Sequence of chain 1.B:
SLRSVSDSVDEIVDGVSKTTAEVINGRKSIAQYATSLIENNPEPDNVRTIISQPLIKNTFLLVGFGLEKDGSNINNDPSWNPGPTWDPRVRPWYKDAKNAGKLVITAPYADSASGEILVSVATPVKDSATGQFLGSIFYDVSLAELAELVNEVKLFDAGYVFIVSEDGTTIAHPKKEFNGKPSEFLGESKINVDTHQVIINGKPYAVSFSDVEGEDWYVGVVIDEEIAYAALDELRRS

Binding-site contacts:
Ligand atom C contacts residue ASP112 of chain 1.B at 4.0 Å.
Ligand atom CB contacts residue ASP141 of chain 1.B at 3.8 Å.
Ligand atom C contacts residue TRP94 of chain 1.B at 3.5 Å (hydrophobic).
Ligand atom OXT contacts residue TRP87 of chain 1.B at 3.5 Å.
Ligand atom N contacts residue ASP141 of chain 1.B at 2.8 Å (salt-bridge).
Ligand atom CA contacts residue TRP94 of chain 1.B at 3.6 Å (hydrophobic).
Ligand atom C contacts residue TRP81 of chain 1.B at 4.1 Å (hydrophobic).
Ligand atom CB contacts residue ASP112 of chain 1.B at 3.6 Å.
Ligand atom OXT contacts residue SER113 of chain 1.B at 3.6 Å.
Ligand atom OXT contacts residue TRP94 of chain 1.B at 2.9 Å (h-bond).
Ligand atom CA contacts residue ASP141 of chain 1.B at 3.8 Å.
Ligand atom O contacts residue ALA111 of chain 1.B at 4.2 Å.
Ligand atom OXT contacts residue ARG92 of chain 1.B at 2.9 Å (salt-bridge).
Ligand atom CB contacts residue LEU63 of chain 1.B at 3.7 Å (hydrophobic).
Ligand atom N contacts residue LEU119 of chain 1.B at 4.0 Å.
Ligand atom OXT contacts residue TYR110 of chain 1.B at 4.5 Å.
Ligand atom CB contacts residue PHE139 of chain 1.B at 3.2 Å (hydrophobic).
Ligand atom OXT contacts residue TRP81 of chain 1.B at 4.3 Å.
Ligand atom O contacts residue TRP81 of chain 1.B at 4.3 Å.
Ligand atom CA contacts residue ASP112 of chain 1.B at 3.6 Å.
Ligand atom N contacts residue ASP112 of chain 1.B at 2.8 Å (salt-bridge).
Ligand atom C contacts residue SER113 of chain 1.B at 3.9 Å.
Ligand atom O contacts residue ARG92 of chain 1.B at 2.9 Å (salt-bridge).
Ligand atom O contacts residue TYR110 of chain 1.B at 3.6 Å.
Ligand atom N contacts residue PHE139 of chain 1.B at 4.3 Å.
Ligand atom CA contacts residue TRP81 of chain 1.B at 4.1 Å (hydrophobic).
Ligand atom N contacts residue TYR110 of chain 1.B at 3.0 Å (h-bond).
Ligand atom CA contacts residue PHE139 of chain 1.B at 3.9 Å (hydrophobic).
Ligand atom CB contacts residue TRP87 of chain 1.B at 4.5 Å (hydrophobic).
Ligand atom C contacts residue TYR110 of chain 1.B at 3.8 Å (hydrophobic).
Ligand atom C contacts residue ARG92 of chain 1.B at 3.5 Å.
Ligand atom CA contacts residue TYR110 of chain 1.B at 3.4 Å (hydrophobic).
Ligand atom CB contacts residue TRP81 of chain 1.B at 3.1 Å (hydrophobic).
Ligand atom CB contacts residue TRP94 of chain 1.B at 4.3 Å (hydrophobic).
Ligand atom O contacts residue ASP112 of chain 1.B at 3.5 Å (salt-bridge).
Ligand atom C contacts residue TRP87 of chain 1.B at 4.4 Å (hydrophobic).
Ligand atom O contacts residue SER113 of chain 1.B at 2.9 Å (h-bond).

A small-molecule ligand and the protein it binds are described below.
Small molecule (SMILES): C[C@H](N)C(=O)O